Sequence of chain 1.L:
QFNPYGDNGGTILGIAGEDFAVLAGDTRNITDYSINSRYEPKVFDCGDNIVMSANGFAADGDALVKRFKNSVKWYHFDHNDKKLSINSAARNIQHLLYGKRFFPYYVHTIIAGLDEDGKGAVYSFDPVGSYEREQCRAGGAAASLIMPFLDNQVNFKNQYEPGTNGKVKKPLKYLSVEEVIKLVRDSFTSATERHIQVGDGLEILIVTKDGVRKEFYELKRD

Sequence of chain 1.P:
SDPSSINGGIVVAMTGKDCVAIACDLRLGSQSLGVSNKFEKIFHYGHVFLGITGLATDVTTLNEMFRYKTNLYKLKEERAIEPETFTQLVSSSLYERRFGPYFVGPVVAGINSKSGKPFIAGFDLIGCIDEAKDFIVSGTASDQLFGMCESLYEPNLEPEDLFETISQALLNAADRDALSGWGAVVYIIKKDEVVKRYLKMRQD

Binding-site contacts:
Ligand atom C52 contacts residue GLY47 of chain 1.O at 3.7 Å.
Ligand atom O contacts residue ALA49 of chain 1.O at 3.1 Å (h-bond).
Ligand atom CB contacts residue ASP124 of chain 1.P at 3.6 Å.
Ligand atom O contacts residue THR21 of chain 1.O at 3.2 Å (h-bond).
Ligand atom ND contacts residue GLY47 of chain 1.O at 2.5 Å (h-bond).
Ligand atom O33 contacts residue GLN22 of chain 1.O at 3.4 Å.
Ligand atom CB contacts residue THR1 of chain 1.O at 3.4 Å.
Ligand atom CB contacts residue ASP124 of chain 1.P at 3.7 Å.
Ligand atom CB contacts residue LYS33 of chain 1.O at 3.7 Å.
Ligand atom N contacts residue ASP124 of chain 1.P at 2.8 Å (salt-bridge).
Ligand atom C32 contacts residue THR21 of chain 1.O at 2.7 Å.
Ligand atom CA contacts residue SER20 of chain 1.O at 3.7 Å.
Ligand atom O contacts residue SER20 of chain 1.O at 3.5 Å (h-bond).
Ligand atom O contacts residue GLN22 of chain 1.O at 3.1 Å.
Ligand atom N31 contacts residue THR21 of chain 1.O at 3.5 Å (h-bond).
Ligand atom C49 contacts residue SER4 of chain 1.P at 3.2 Å.
Ligand atom O43 contacts residue GLN22 of chain 1.O at 2.7 Å (h-bond).
Ligand atom CA contacts residue GLY47 of chain 1.O at 3.7 Å.
Ligand atom OD1 contacts residue SER20 of chain 1.O at 3.5 Å (h-bond).
Ligand atom C29 contacts residue THR21 of chain 1.O at 3.5 Å.
Ligand atom ND contacts residue THR1 of chain 1.O at 3.7 Å.
Ligand atom C contacts residue THR21 of chain 1.O at 3.5 Å.
Ligand atom CA contacts residue ASP124 of chain 1.P at 3.5 Å.
Ligand atom CA contacts residue THR21 of chain 1.O at 3.5 Å.
Ligand atom C contacts residue ASP124 of chain 1.P at 3.5 Å.
Ligand atom C contacts residue GLN22 of chain 1.O at 3.7 Å.
Ligand atom C contacts residue GLY47 of chain 1.O at 3.5 Å.
Ligand atom ND2 contacts residue GLN22 of chain 1.O at 3.5 Å.
Ligand atom O33 contacts residue THR21 of chain 1.O at 1.8 Å (h-bond).
Ligand atom CC contacts residue THR1 of chain 1.O at 3.1 Å.
Ligand atom CB contacts residue THR21 of chain 1.O at 3.5 Å.
Ligand atom OD1 contacts residue ALA27 of chain 1.O at 3.4 Å.
Ligand atom ND2 contacts residue ASP124 of chain 1.P at 2.7 Å.
Ligand atom N contacts residue THR21 of chain 1.O at 2.6 Å (h-bond).
Ligand atom CA contacts residue THR21 of chain 1.O at 3.5 Å.
Ligand atom N contacts residue LEU125 of chain 1.P at 3.5 Å.
Ligand atom O33 contacts residue GLY23 of chain 1.O at 2.8 Å (h-bond).
Ligand atom CA contacts residue LYS33 of chain 1.O at 3.6 Å.
Ligand atom CG contacts residue ASP124 of chain 1.P at 3.6 Å.
Ligand atom CC contacts residue GLY47 of chain 1.O at 2.8 Å.

Sequence of chain 1.O:
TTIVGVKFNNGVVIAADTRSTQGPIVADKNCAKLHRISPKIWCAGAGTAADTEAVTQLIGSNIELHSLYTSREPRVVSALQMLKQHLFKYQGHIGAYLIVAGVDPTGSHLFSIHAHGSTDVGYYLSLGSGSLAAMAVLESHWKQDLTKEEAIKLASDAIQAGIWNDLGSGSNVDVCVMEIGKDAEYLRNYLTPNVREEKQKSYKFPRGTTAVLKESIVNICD

A small-molecule ligand and the protein it binds are described below.
Small molecule (SMILES): C/C=C\NC(=O)[C@H]1NC(=O)[C@H](C[C@@H](N)O)NC(=O)[C@@H](NC(=O)C(=O)[C@@H](C)CC)Cc2ccc(O)c(c2)-c2cccc3c2NC(=O)[C@@]3(O)[C@@H]1O